The small molecule below binds the protein below.
Small molecule (SMILES): CC(=O)N[C@@H]1[C@@H](O)[C@H](O)[C@@H](CO)O[C@H]1O

Sequence of chain 1.A:
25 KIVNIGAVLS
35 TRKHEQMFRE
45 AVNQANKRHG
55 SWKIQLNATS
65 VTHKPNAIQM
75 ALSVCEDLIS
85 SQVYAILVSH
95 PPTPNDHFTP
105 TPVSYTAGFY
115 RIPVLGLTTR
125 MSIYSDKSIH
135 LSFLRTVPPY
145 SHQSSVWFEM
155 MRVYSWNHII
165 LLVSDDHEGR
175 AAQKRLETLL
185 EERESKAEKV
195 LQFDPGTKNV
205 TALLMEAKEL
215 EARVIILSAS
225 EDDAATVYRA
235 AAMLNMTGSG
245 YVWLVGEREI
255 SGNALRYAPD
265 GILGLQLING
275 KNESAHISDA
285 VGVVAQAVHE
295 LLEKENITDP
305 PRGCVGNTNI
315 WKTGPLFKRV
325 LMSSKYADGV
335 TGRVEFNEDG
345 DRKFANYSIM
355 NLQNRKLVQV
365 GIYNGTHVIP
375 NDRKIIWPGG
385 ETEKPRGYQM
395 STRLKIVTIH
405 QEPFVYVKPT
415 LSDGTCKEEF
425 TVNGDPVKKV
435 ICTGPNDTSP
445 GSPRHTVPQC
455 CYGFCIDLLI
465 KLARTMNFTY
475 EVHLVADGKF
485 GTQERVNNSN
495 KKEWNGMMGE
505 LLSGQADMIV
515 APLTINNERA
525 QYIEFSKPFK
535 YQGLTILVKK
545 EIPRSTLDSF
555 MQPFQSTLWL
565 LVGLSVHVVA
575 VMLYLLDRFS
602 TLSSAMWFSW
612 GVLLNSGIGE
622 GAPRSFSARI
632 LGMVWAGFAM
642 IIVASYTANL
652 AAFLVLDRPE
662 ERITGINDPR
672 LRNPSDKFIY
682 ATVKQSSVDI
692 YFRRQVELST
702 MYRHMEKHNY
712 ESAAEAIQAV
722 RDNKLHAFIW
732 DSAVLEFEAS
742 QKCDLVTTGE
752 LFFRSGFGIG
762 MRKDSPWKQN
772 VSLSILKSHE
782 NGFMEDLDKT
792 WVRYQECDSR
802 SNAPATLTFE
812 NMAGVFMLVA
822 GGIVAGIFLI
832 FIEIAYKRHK

Binding-site contacts:
Ligand atom N2 contacts residue ASN276 of chain 1.A at 2.9 Å (h-bond).
Ligand atom C1 contacts residue ASN276 of chain 1.A at 1.4 Å.
Ligand atom C5 contacts residue ALA279 of chain 1.A at 4.2 Å (hydrophobic).
Ligand atom C7 contacts residue ASN276 of chain 1.A at 3.6 Å.
Ligand atom O7 contacts residue SER278 of chain 1.A at 4.2 Å.
Ligand atom C2 contacts residue ASN276 of chain 1.A at 2.5 Å.
Ligand atom O6 contacts residue ALA279 of chain 1.A at 3.8 Å.
Ligand atom O6 contacts residue VAL334 of chain 1.A at 3.3 Å.
Ligand atom O5 contacts residue ASN276 of chain 1.A at 2.3 Å (h-bond).
Ligand atom C6 contacts residue ALA279 of chain 1.A at 3.8 Å (hydrophobic).
Ligand atom C3 contacts residue ASN276 of chain 1.A at 3.8 Å.
Ligand atom C5 contacts residue ASN276 of chain 1.A at 3.6 Å.
Ligand atom O7 contacts residue ASN276 of chain 1.A at 3.8 Å.
Ligand atom O5 contacts residue ALA279 of chain 1.A at 3.7 Å.
Ligand atom C4 contacts residue ASN276 of chain 1.A at 4.2 Å.
Ligand atom C6 contacts residue VAL334 of chain 1.A at 3.8 Å (hydrophobic).